Sequence of chain 2.A:
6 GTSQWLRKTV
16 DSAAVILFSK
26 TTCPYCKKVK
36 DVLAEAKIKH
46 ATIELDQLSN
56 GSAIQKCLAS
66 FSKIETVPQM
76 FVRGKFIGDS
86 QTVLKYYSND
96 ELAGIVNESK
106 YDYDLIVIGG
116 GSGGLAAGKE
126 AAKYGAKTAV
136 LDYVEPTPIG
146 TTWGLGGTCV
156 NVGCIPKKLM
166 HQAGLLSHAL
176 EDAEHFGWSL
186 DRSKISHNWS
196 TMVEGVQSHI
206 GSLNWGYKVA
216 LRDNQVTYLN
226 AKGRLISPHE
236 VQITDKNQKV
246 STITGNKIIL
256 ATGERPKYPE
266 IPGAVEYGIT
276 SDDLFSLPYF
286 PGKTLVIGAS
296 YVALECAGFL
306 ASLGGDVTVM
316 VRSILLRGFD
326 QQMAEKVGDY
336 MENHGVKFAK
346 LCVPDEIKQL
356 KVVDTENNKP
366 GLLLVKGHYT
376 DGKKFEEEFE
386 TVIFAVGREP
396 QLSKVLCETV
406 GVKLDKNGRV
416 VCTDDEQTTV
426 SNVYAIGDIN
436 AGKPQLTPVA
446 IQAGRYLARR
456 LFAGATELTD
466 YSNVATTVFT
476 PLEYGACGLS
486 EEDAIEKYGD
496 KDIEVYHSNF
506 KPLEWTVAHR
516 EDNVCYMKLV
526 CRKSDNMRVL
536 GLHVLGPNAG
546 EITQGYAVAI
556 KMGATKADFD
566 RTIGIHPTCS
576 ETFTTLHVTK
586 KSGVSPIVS

Binding-site contacts:
Ligand atom C5 contacts residue ARG317 of chain 2.A at 3.8 Å.
Ligand atom C8 contacts residue ARG322 of chain 2.A at 4.3 Å.
Ligand atom C9 contacts residue ARG322 of chain 2.A at 4.2 Å.
Ligand atom O1 contacts residue SER318 of chain 2.A at 2.6 Å (h-bond).
Ligand atom N contacts residue ARG322 of chain 2.A at 3.5 Å (salt-bridge).
Ligand atom C7 contacts residue ARG322 of chain 2.A at 3.8 Å.
Ligand atom C2 contacts residue ARG322 of chain 2.A at 3.6 Å.
Ligand atom C1 contacts residue ARG322 of chain 2.A at 3.5 Å.
Ligand atom O contacts residue ARG322 of chain 2.A at 3.9 Å.
Ligand atom O2 contacts residue ILE319 of chain 2.A at 4.4 Å.
Ligand atom C6 contacts residue ARG322 of chain 2.A at 3.6 Å.
Ligand atom C7 contacts residue ARG317 of chain 2.A at 4.2 Å.
Ligand atom N1 contacts residue ARG322 of chain 2.A at 3.6 Å.
Ligand atom C5 contacts residue SER318 of chain 2.A at 3.3 Å.
Ligand atom N contacts residue ARG317 of chain 2.A at 4.0 Å.
Ligand atom C4 contacts residue ARG317 of chain 2.A at 4.3 Å.
Ligand atom C10 contacts residue ARG322 of chain 2.A at 4.1 Å.
Ligand atom O1 contacts residue ARG317 of chain 2.A at 2.7 Å (salt-bridge).
Ligand atom C contacts residue ARG322 of chain 2.A at 3.8 Å.
Ligand atom C5 contacts residue ARG322 of chain 2.A at 3.7 Å.
Ligand atom O1 contacts residue ARG322 of chain 2.A at 4.0 Å.
Ligand atom O2 contacts residue ARG322 of chain 2.A at 3.0 Å (salt-bridge).
Ligand atom C11 contacts residue ARG322 of chain 2.A at 3.9 Å.
Ligand atom O2 contacts residue SER318 of chain 2.A at 3.2 Å (h-bond).
Ligand atom C3 contacts residue ARG322 of chain 2.A at 4.2 Å.

A small-molecule ligand and the protein it binds are described below.
Small molecule (SMILES): COc1nc2ccccc2nc1CCC(=O)O